This small molecule binds to this protein.
Small molecule (SMILES): CCCCCCCCC[C@@H](O)CC(=O)O

Binding-site contacts:
Ligand atom C7 contacts residue ARG98 of chain 1.W at 4.4 Å.
Ligand atom C10 contacts residue PRO101 of chain 1.W at 4.1 Å (hydrophobic).
Ligand atom C2 contacts residue ILE126 of chain 1.W at 3.6 Å (hydrophobic).
Ligand atom C11 contacts residue PHE99 of chain 1.W at 3.6 Å (hydrophobic).
Ligand atom C1 contacts residue ASP124 of chain 1.W at 3.7 Å.
Ligand atom C2 contacts residue LEU125 of chain 1.W at 4.5 Å (hydrophobic).
Ligand atom C8 contacts residue PRO101 of chain 1.W at 3.6 Å (hydrophobic).
Ligand atom C5 contacts residue LEU125 of chain 1.W at 4.2 Å (hydrophobic).
Ligand atom C1 contacts residue GLN2 of chain 1.FA at 4.0 Å.
Ligand atom O contacts residue ASN1 of chain 1.FA at 2.3 Å (h-bond).
Ligand atom C6 contacts residue ILE126 of chain 1.W at 4.1 Å (hydrophobic).
Ligand atom C6 contacts residue LEU125 of chain 1.W at 3.8 Å (hydrophobic).
Ligand atom O8 contacts residue LEU125 of chain 1.W at 4.4 Å.
Ligand atom C9 contacts residue PRO101 of chain 1.W at 4.2 Å (hydrophobic).
Ligand atom O contacts residue GLN2 of chain 1.FA at 3.5 Å (h-bond).
Ligand atom C3 contacts residue LEU125 of chain 1.W at 4.3 Å (hydrophobic).
Ligand atom C10 contacts residue GLY100 of chain 1.W at 4.5 Å.
Ligand atom C4 contacts residue LEU125 of chain 1.W at 3.5 Å (hydrophobic).
Ligand atom C4 contacts residue ILE126 of chain 1.W at 3.5 Å (hydrophobic).
Ligand atom C3 contacts residue ASN1 of chain 1.FA at 3.8 Å.
Ligand atom C2 contacts residue ASN1 of chain 1.FA at 2.4 Å.
Ligand atom O contacts residue THR21 of chain 1.V at 4.5 Å.
Ligand atom O8 contacts residue ASN1 of chain 1.FA at 4.3 Å.
Ligand atom C12 contacts residue PHE99 of chain 1.W at 3.6 Å (hydrophobic).
Ligand atom C2 contacts residue ASP124 of chain 1.W at 3.4 Å.
Ligand atom C3 contacts residue ILE126 of chain 1.W at 4.1 Å (hydrophobic).
Ligand atom C1 contacts residue ASN1 of chain 1.FA at 1.4 Å.
Ligand atom C10 contacts residue PHE99 of chain 1.W at 3.5 Å (hydrophobic).
Ligand atom C10 contacts residue ARG98 of chain 1.W at 4.2 Å.

Sequence of chain 1.V:
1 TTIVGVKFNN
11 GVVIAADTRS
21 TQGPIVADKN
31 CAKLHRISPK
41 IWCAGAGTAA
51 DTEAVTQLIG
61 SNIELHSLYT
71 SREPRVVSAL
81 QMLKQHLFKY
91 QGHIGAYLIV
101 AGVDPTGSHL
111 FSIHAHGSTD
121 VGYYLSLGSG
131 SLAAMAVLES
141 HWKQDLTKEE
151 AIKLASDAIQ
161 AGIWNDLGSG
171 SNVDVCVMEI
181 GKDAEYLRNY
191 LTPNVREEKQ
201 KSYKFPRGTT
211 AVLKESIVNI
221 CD

Sequence of chain 1.W:
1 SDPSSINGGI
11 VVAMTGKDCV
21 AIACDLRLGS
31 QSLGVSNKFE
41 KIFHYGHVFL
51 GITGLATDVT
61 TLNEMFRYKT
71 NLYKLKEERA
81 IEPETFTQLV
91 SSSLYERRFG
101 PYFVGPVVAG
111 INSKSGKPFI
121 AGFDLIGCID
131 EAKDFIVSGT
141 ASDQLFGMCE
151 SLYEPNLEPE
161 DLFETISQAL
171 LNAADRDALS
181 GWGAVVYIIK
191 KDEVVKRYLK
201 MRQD

Sequence of chain 1.FA:
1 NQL